The protein below binds the small molecule below.
Small molecule (SMILES): NC(N)=NCCC[C@H](NC(=O)[C@@H]1CCCN1)C(=O)N[C@H](C=O)CC1=NC=NC1

Sequence of chain 28.T:
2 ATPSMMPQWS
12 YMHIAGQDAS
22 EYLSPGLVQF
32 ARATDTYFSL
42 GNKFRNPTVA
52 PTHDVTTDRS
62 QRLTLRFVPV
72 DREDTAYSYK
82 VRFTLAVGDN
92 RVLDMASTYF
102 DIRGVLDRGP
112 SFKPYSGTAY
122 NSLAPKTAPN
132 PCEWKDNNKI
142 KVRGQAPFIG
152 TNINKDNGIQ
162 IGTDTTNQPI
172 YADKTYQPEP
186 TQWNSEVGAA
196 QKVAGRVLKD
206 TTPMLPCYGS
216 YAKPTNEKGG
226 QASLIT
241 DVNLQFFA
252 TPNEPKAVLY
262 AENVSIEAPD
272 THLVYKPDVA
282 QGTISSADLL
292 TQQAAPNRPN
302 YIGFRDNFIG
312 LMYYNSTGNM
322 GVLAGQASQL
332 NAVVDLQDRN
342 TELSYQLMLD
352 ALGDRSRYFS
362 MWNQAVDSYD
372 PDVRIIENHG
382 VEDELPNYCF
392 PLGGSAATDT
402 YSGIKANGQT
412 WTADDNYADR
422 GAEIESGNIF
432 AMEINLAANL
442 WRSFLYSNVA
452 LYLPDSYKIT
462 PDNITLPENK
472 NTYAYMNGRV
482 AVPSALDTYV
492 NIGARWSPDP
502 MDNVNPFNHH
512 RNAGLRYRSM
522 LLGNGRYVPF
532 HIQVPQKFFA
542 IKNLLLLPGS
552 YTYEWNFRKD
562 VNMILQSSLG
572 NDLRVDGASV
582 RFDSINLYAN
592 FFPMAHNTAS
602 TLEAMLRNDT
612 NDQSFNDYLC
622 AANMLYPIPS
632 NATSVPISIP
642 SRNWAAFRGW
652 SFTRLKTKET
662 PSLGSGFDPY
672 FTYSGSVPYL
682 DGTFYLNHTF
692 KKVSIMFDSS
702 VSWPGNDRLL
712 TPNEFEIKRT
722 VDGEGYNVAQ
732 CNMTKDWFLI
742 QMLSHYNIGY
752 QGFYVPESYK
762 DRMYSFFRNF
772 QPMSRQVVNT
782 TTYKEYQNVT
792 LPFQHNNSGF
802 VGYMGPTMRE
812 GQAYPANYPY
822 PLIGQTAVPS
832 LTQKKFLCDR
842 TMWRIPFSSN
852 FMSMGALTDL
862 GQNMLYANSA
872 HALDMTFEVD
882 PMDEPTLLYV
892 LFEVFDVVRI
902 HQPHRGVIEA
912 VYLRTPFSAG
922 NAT

Sequence of chain 28.V:
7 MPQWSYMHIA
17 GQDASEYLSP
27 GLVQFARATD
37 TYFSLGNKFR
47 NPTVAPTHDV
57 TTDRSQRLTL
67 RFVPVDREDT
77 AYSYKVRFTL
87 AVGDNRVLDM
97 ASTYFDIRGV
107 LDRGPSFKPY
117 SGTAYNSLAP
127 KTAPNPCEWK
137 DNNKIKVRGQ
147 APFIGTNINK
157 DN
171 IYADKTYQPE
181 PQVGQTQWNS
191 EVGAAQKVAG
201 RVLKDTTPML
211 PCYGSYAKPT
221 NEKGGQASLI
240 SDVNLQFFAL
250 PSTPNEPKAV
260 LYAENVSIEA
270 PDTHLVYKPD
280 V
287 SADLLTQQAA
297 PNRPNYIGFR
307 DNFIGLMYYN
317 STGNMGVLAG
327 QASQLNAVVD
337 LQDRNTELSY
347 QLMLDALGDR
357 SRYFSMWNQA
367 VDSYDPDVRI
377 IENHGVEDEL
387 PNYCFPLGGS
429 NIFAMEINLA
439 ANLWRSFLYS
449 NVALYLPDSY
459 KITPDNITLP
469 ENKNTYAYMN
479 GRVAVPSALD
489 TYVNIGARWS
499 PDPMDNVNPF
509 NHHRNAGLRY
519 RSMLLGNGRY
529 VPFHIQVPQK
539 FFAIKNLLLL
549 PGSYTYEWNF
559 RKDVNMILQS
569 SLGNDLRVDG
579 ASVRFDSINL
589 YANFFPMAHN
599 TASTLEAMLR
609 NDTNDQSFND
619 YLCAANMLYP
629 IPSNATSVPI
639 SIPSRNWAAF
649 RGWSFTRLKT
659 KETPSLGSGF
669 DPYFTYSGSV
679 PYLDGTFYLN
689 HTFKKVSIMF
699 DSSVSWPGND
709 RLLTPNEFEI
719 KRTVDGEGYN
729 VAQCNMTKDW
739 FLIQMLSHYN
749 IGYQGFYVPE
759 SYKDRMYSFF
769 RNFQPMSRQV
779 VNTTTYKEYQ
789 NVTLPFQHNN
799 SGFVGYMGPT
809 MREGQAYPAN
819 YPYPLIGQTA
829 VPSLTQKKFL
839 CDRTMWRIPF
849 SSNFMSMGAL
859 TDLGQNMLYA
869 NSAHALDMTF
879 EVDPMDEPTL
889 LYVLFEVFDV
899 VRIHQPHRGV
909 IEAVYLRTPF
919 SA

Binding-site contacts:
Ligand atom ND1 contacts residue LEU348 of chain 28.T at 4.2 Å.
Ligand atom CB contacts residue ARG649 of chain 28.T at 3.8 Å.
Ligand atom C contacts residue TYR619 of chain 28.T at 3.4 Å (hydrophobic).
Ligand atom CG contacts residue ARG46 of chain 28.V at 3.7 Å.
Ligand atom N contacts residue ASP618 of chain 28.T at 3.5 Å (salt-bridge).
Ligand atom O contacts residue TYR619 of chain 28.T at 3.9 Å.
Ligand atom CA contacts residue CYS621 of chain 28.T at 3.1 Å (hydrophobic).
Ligand atom CD contacts residue ASN617 of chain 28.T at 2.8 Å.
Ligand atom CE1 contacts residue MET843 of chain 28.T at 4.1 Å (hydrophobic).
Ligand atom CG contacts residue PHE896 of chain 28.T at 3.4 Å (hydrophobic).
Ligand atom CG contacts residue ASN617 of chain 28.T at 3.6 Å.
Ligand atom O contacts residue ARG649 of chain 28.T at 3.2 Å (salt-bridge).
Ligand atom CE1 contacts residue GLU894 of chain 28.T at 4.3 Å.
Ligand atom CA contacts residue ARG649 of chain 28.T at 3.9 Å.
Ligand atom C contacts residue ASN617 of chain 28.T at 4.2 Å.
Ligand atom CB contacts residue ARG649 of chain 28.T at 3.6 Å.
Ligand atom C contacts residue ARG649 of chain 28.T at 3.8 Å.
Ligand atom CD2 contacts residue ARG845 of chain 28.T at 3.8 Å.
Ligand atom CG contacts residue GLU894 of chain 28.T at 3.8 Å.
Ligand atom N contacts residue ASN617 of chain 28.T at 2.8 Å (h-bond).
Ligand atom CA contacts residue ARG649 of chain 28.T at 4.0 Å.
Ligand atom N contacts residue ARG649 of chain 28.T at 3.8 Å.
Ligand atom N contacts residue TYR619 of chain 28.T at 3.4 Å.
Ligand atom CB contacts residue PHE896 of chain 28.T at 3.9 Å (hydrophobic).
Ligand atom CB contacts residue CYS621 of chain 28.T at 3.7 Å (hydrophobic).
Ligand atom CD contacts residue ARG46 of chain 28.V at 3.9 Å.
Ligand atom CE1 contacts residue LEU348 of chain 28.T at 4.0 Å (hydrophobic).
Ligand atom CA contacts residue TYR619 of chain 28.T at 3.8 Å (hydrophobic).
Ligand atom N contacts residue CYS621 of chain 28.T at 3.2 Å (h-bond).
Ligand atom ND1 contacts residue GLU894 of chain 28.T at 3.9 Å.
Ligand atom O contacts residue ARG845 of chain 28.T at 4.2 Å.
Ligand atom CA contacts residue ASN617 of chain 28.T at 4.2 Å.
Ligand atom CB contacts residue GLU894 of chain 28.T at 4.2 Å.
Ligand atom CB contacts residue TYR619 of chain 28.T at 4.0 Å (hydrophobic).
Ligand atom CD2 contacts residue GLU894 of chain 28.T at 4.2 Å.
Ligand atom CA contacts residue TYR619 of chain 28.T at 3.6 Å (hydrophobic).
Ligand atom CD contacts residue CYS621 of chain 28.T at 4.2 Å (hydrophobic).
Ligand atom C contacts residue ARG649 of chain 28.T at 4.2 Å.
Ligand atom CB contacts residue TYR619 of chain 28.T at 3.1 Å (hydrophobic).
Ligand atom N contacts residue TYR619 of chain 28.T at 3.7 Å.